Sequence of chain 1.C:
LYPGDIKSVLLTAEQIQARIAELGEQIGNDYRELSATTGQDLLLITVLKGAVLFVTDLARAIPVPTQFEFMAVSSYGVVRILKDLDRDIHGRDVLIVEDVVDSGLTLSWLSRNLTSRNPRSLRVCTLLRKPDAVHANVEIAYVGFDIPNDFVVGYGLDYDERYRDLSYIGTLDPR

Binding-site contacts:
Ligand atom OAH contacts residue THR129 of chain 1.C at 2.4 Å (h-bond).
Ligand atom C2 contacts residue VAL175 of chain 1.C at 3.6 Å (hydrophobic).
Ligand atom N2 contacts residue LEU180 of chain 1.C at 3.4 Å.
Ligand atom O6 contacts residue VAL175 of chain 1.C at 3.2 Å (h-bond).
Ligand atom O6 contacts residue ASP173 of chain 1.C at 3.7 Å.
Ligand atom CAM contacts residue ASP125 of chain 1.C at 3.7 Å.
Ligand atom N2 contacts residue PHE174 of chain 1.C at 3.5 Å.
Ligand atom N7 contacts residue LYS153 of chain 1.C at 3.3 Å (salt-bridge).
Ligand atom OAH contacts residue SER126 of chain 1.C at 3.5 Å (h-bond).
Ligand atom C5 contacts residue LYS153 of chain 1.C at 3.8 Å.
Ligand atom OAD contacts residue SER126 of chain 1.C at 2.9 Å (h-bond).
Ligand atom N2 contacts residue VAL175 of chain 1.C at 3.3 Å (h-bond).
Ligand atom N1 contacts residue VAL175 of chain 1.C at 2.8 Å (h-bond).
Ligand atom OAD contacts residue LEU128 of chain 1.C at 3.7 Å.
Ligand atom OAG contacts residue SER126 of chain 1.C at 2.8 Å (h-bond).
Ligand atom N3 contacts residue LEU180 of chain 1.C at 3.7 Å.
Ligand atom OAD contacts residue GLY127 of chain 1.C at 2.5 Å (h-bond).
Ligand atom O6 contacts residue LYS153 of chain 1.C at 2.6 Å (salt-bridge).
Ligand atom OAT contacts residue VAL123 of chain 1.C at 3.7 Å.
Ligand atom PBB contacts residue SER126 of chain 1.C at 3.3 Å.
Ligand atom PBB contacts residue GLY127 of chain 1.C at 3.7 Å.
Ligand atom CAM contacts residue VAL123 of chain 1.C at 3.4 Å (hydrophobic).
Ligand atom C6 contacts residue PHE174 of chain 1.C at 3.8 Å (hydrophobic).
Ligand atom OAH contacts residue LEU128 of chain 1.C at 3.8 Å.
Ligand atom OAC contacts residue ASP181 of chain 1.C at 3.7 Å.
Ligand atom N2 contacts residue ASP181 of chain 1.C at 2.9 Å (salt-bridge).
Ligand atom C2 contacts residue PHE174 of chain 1.C at 3.5 Å (hydrophobic).
Ligand atom C2 contacts residue LEU180 of chain 1.C at 3.5 Å (hydrophobic).
Ligand atom CAN contacts residue ASP122 of chain 1.C at 3.7 Å.
Ligand atom OAD contacts residue ASP125 of chain 1.C at 2.9 Å (salt-bridge).
Ligand atom PBA contacts residue ARG187 of chain 1.C at 3.7 Å.
Ligand atom C6 contacts residue LYS153 of chain 1.C at 3.6 Å.
Ligand atom O6 contacts residue PHE174 of chain 1.C at 3.6 Å.
Ligand atom OAE contacts residue ARG187 of chain 1.C at 3.5 Å (salt-bridge).
Ligand atom PBB contacts residue ASP125 of chain 1.C at 3.7 Å.
Ligand atom OAC contacts residue ARG187 of chain 1.C at 2.9 Å (salt-bridge).
Ligand atom OAG contacts residue ASP125 of chain 1.C at 3.2 Å.
Ligand atom N1 contacts residue PHE174 of chain 1.C at 3.5 Å.
Ligand atom CAL contacts residue ASP181 of chain 1.C at 3.6 Å.
Ligand atom PBB contacts residue THR129 of chain 1.C at 3.6 Å.

The small molecule below binds the protein below.
Small molecule (SMILES): Nc1nc2c(ncn2C[C@@H](COCCP(=O)(O)O)OCCP(=O)(O)O)c(=O)[nH]1